Binding-site contacts:
Ligand atom O7 contacts residue ASN165 of chain 1.B at 3.7 Å.
Ligand atom C7 contacts residue ASN165 of chain 1.B at 3.6 Å.
Ligand atom C6 contacts residue LYS462 of chain 1.A at 4.5 Å.
Ligand atom C8 contacts residue GLU132 of chain 1.B at 3.8 Å.
Ligand atom C5 contacts residue ASN165 of chain 1.B at 3.7 Å.
Ligand atom C2 contacts residue ASN165 of chain 1.B at 2.4 Å.
Ligand atom O7 contacts residue ASN164 of chain 1.B at 3.1 Å (h-bond).
Ligand atom C4 contacts residue ASN165 of chain 1.B at 4.2 Å.
Ligand atom N2 contacts residue GLU132 of chain 1.B at 4.1 Å.
Ligand atom O5 contacts residue ASN165 of chain 1.B at 2.4 Å (h-bond).
Ligand atom C1 contacts residue ASN165 of chain 1.B at 1.4 Å.
Ligand atom C7 contacts residue ASN164 of chain 1.B at 3.8 Å.
Ligand atom N2 contacts residue ASN165 of chain 1.B at 2.9 Å (h-bond).
Ligand atom C8 contacts residue ASN164 of chain 1.B at 3.8 Å.
Ligand atom C7 contacts residue GLU132 of chain 1.B at 4.2 Å.
Ligand atom C3 contacts residue ASN165 of chain 1.B at 3.8 Å.

A small-molecule ligand and the protein it binds are described below.
Small molecule (SMILES): CC(=O)N[C@@H]1[C@@H](O)[C@H](O)[C@@H](CO)O[C@H]1O

Sequence of chain 1.B:
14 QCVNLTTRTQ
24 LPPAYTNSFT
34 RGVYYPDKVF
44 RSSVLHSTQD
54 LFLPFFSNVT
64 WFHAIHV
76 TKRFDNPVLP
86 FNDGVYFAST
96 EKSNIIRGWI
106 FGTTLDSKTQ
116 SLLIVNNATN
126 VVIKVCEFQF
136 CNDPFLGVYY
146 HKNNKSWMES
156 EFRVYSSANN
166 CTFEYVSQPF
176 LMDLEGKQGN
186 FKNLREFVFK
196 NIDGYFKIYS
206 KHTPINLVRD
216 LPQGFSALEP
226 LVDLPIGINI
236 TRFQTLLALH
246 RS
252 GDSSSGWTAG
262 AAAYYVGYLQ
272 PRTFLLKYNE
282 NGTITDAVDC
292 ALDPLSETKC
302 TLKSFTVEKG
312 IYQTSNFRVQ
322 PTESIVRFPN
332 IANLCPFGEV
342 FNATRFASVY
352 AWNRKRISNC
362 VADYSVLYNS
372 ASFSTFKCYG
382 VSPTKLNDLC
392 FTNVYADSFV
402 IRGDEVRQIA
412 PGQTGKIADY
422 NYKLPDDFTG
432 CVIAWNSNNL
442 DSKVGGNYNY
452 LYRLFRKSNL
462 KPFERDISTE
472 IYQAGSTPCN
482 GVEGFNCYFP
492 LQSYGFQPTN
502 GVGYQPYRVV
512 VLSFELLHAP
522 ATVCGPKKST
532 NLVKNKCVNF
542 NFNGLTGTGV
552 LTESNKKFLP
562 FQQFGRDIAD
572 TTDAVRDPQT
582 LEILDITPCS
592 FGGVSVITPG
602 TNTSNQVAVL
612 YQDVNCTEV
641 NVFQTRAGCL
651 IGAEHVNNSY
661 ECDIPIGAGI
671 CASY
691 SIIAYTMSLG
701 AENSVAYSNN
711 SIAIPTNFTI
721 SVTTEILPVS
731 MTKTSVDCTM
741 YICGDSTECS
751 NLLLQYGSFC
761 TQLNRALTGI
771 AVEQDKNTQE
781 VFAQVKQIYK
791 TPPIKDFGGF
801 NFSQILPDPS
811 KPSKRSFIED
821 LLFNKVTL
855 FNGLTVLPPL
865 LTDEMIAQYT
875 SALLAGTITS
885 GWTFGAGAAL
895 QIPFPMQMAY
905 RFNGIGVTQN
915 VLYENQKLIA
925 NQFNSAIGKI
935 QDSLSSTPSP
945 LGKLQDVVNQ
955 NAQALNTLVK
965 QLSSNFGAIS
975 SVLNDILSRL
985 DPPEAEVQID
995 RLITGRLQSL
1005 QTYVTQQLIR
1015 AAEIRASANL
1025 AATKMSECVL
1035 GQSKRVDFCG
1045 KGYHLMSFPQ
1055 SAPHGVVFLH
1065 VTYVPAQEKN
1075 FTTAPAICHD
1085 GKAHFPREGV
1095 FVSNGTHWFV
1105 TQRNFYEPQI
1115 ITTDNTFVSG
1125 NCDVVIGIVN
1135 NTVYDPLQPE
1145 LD

Sequence of chain 1.A:
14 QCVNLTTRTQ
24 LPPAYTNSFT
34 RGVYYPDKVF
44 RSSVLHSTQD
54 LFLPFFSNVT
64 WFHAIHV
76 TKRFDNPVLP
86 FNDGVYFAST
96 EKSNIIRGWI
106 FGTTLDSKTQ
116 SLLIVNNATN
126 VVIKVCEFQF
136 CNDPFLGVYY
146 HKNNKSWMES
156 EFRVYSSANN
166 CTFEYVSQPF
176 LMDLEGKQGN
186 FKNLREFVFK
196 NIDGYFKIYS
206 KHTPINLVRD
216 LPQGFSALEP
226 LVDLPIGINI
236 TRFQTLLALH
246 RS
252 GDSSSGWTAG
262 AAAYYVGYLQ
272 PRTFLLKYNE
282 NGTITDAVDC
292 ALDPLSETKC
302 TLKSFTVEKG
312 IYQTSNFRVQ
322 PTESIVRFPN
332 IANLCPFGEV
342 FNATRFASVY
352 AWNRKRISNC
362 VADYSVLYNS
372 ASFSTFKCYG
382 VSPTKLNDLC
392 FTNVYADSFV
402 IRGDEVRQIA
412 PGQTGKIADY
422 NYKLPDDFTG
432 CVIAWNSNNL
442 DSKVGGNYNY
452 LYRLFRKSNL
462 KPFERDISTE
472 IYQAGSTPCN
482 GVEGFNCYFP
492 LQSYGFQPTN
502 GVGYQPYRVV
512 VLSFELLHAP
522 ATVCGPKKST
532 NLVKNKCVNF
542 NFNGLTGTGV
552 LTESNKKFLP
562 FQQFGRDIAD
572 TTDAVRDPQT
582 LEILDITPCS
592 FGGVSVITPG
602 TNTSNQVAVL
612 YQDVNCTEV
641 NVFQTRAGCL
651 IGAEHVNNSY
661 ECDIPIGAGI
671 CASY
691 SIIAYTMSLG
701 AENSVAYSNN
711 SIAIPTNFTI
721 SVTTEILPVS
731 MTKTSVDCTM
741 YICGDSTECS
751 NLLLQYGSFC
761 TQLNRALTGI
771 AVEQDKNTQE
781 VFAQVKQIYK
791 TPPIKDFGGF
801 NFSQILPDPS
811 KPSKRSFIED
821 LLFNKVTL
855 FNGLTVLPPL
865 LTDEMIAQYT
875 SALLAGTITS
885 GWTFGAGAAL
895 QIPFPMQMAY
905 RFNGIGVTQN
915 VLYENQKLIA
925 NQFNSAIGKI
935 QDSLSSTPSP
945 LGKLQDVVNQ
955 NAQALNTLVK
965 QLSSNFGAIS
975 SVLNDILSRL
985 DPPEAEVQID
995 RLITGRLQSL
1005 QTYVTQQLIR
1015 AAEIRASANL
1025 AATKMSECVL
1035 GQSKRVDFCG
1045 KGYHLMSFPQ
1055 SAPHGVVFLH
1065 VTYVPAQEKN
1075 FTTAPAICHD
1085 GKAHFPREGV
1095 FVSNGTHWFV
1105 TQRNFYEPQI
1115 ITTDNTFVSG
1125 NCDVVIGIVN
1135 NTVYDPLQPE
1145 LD